Binding-site contacts:
Ligand atom C3 contacts residue ASN587 of chain 1.A at 3.8 Å.
Ligand atom N2 contacts residue ASN587 of chain 1.A at 2.9 Å (h-bond).
Ligand atom C5 contacts residue ASN587 of chain 1.A at 3.7 Å.
Ligand atom C2 contacts residue ASN587 of chain 1.A at 2.5 Å.
Ligand atom C8 contacts residue ASN587 of chain 1.A at 3.4 Å.
Ligand atom C1 contacts residue ASN587 of chain 1.A at 1.5 Å.
Ligand atom N2 contacts residue THR588 of chain 1.A at 4.4 Å.
Ligand atom C7 contacts residue ASN587 of chain 1.A at 3.7 Å.
Ligand atom C8 contacts residue THR588 of chain 1.A at 4.3 Å.
Ligand atom O5 contacts residue ASN587 of chain 1.A at 2.5 Å (h-bond).
Ligand atom C7 contacts residue THR588 of chain 1.A at 3.9 Å.
Ligand atom O7 contacts residue THR588 of chain 1.A at 3.7 Å.
Ligand atom C4 contacts residue ASN587 of chain 1.A at 4.3 Å.

Sequence of chain 1.A:
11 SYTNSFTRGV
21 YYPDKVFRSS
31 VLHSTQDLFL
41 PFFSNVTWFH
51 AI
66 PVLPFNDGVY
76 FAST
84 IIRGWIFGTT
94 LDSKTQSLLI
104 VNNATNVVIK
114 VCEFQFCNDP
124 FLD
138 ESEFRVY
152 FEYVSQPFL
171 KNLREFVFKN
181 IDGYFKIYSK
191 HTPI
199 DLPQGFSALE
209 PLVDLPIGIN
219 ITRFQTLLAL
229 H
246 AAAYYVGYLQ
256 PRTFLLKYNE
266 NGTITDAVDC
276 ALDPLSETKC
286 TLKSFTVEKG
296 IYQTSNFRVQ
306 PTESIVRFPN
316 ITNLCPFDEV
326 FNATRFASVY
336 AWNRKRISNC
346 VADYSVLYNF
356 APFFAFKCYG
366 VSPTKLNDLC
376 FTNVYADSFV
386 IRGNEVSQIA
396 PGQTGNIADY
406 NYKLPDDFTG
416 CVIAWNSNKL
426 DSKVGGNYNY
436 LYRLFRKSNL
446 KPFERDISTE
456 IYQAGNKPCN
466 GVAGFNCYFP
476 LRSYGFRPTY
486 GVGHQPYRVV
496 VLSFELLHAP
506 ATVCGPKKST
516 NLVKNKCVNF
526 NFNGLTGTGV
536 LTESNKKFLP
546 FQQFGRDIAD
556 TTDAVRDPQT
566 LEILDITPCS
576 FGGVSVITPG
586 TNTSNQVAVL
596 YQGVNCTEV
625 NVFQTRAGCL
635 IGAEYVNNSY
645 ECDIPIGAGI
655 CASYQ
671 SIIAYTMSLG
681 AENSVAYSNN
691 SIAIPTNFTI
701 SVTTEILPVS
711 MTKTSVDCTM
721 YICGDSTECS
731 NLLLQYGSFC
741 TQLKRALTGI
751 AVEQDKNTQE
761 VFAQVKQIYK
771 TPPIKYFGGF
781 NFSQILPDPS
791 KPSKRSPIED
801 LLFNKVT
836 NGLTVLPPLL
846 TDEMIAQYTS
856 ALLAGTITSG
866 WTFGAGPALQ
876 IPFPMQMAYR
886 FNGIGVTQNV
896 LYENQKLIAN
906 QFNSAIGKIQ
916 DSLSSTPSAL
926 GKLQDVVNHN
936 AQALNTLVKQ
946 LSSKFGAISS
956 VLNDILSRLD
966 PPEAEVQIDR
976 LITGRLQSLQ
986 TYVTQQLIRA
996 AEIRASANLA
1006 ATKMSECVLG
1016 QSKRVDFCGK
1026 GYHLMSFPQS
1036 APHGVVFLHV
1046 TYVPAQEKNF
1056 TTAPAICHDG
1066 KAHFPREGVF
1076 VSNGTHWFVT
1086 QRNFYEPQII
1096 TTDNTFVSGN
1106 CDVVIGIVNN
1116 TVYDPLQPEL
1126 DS

A small-molecule ligand and the protein it binds are described below.
Small molecule (SMILES): CC(=O)N[C@@H]1[C@@H](O)[C@H](O)[C@@H](CO)O[C@H]1O